The small molecule below binds the protein below.
Small molecule (SMILES): CC(C)CCC[C@@H](C)[C@H]1CC[C@H]2[C@@H]3CC=C4C[C@@H](O)CC[C@]4(C)[C@H]3CC[C@]12C

Sequence of chain 1.B:
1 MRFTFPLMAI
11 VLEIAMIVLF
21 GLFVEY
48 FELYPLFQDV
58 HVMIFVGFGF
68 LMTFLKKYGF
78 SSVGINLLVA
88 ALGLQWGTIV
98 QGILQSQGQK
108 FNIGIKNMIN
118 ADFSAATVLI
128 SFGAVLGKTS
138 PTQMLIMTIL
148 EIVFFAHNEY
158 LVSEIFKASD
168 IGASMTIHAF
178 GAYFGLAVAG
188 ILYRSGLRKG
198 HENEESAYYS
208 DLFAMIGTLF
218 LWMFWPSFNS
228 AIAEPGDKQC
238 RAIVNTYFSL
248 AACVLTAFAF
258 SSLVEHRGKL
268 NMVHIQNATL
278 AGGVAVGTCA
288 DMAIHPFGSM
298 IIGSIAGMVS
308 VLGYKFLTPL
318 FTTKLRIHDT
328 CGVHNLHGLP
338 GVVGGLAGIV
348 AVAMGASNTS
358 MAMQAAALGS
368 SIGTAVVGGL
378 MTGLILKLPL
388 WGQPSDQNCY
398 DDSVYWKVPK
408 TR

Binding-site contacts:
Ligand atom C6 contacts residue ALA353 of chain 1.B at 3.9 Å (hydrophobic).
Ligand atom C6 contacts residue ILE291 of chain 1.B at 4.3 Å (hydrophobic).
Ligand atom C9 contacts residue ILE291 of chain 1.B at 4.5 Å (hydrophobic).
Ligand atom O1 contacts residue HIS292 of chain 1.B at 3.0 Å (h-bond).
Ligand atom C12 contacts residue ILE298 of chain 1.B at 4.2 Å (hydrophobic).
Ligand atom C8 contacts residue MET351 of chain 1.B at 4.4 Å (hydrophobic).
Ligand atom C7 contacts residue ALA348 of chain 1.B at 3.8 Å (hydrophobic).
Ligand atom C2 contacts residue HIS292 of chain 1.B at 3.5 Å.
Ligand atom C25 contacts residue LEU343 of chain 1.B at 3.8 Å (hydrophobic).
Ligand atom C24 contacts residue VAL347 of chain 1.B at 4.2 Å (hydrophobic).
Ligand atom C14 contacts residue VAL347 of chain 1.B at 4.5 Å (hydrophobic).
Ligand atom C18 contacts residue VAL347 of chain 1.B at 3.7 Å (hydrophobic).
Ligand atom C21 contacts residue ILE298 of chain 1.B at 3.8 Å (hydrophobic).
Ligand atom O1 contacts residue ALA290 of chain 1.B at 4.2 Å.
Ligand atom C27 contacts residue VAL340 of chain 1.B at 3.7 Å (hydrophobic).
Ligand atom C24 contacts residue ALA344 of chain 1.B at 3.9 Å (hydrophobic).
Ligand atom C7 contacts residue ILE291 of chain 1.B at 4.2 Å (hydrophobic).
Ligand atom C1 contacts residue ILE291 of chain 1.B at 3.3 Å (hydrophobic).
Ligand atom C24 contacts residue LEU343 of chain 1.B at 3.9 Å (hydrophobic).
Ligand atom C3 contacts residue ILE291 of chain 1.B at 4.1 Å (hydrophobic).
Ligand atom C1 contacts residue PHE294 of chain 1.B at 3.6 Å (hydrophobic).
Ligand atom C4 contacts residue ALA290 of chain 1.B at 4.2 Å (hydrophobic).
Ligand atom C11 contacts residue GLY295 of chain 1.B at 4.4 Å.
Ligand atom C3 contacts residue HIS292 of chain 1.B at 3.6 Å.
Ligand atom C23 contacts residue VAL347 of chain 1.B at 4.2 Å (hydrophobic).
Ligand atom C15 contacts residue VAL347 of chain 1.B at 3.6 Å (hydrophobic).
Ligand atom C6 contacts residue ALA348 of chain 1.B at 4.4 Å (hydrophobic).
Ligand atom C15 contacts residue ALA344 of chain 1.B at 3.7 Å (hydrophobic).
Ligand atom C2 contacts residue ILE291 of chain 1.B at 3.9 Å (hydrophobic).
Ligand atom C16 contacts residue VAL347 of chain 1.B at 4.1 Å (hydrophobic).
Ligand atom C15 contacts residue ALA348 of chain 1.B at 4.1 Å (hydrophobic).
Ligand atom C2 contacts residue PHE294 of chain 1.B at 3.5 Å (hydrophobic).
Ligand atom C16 contacts residue ILE299 of chain 1.B at 4.2 Å (hydrophobic).
Ligand atom C16 contacts residue ALA344 of chain 1.B at 3.7 Å (hydrophobic).
Ligand atom C21 contacts residue ILE302 of chain 1.B at 3.7 Å (hydrophobic).
Ligand atom C10 contacts residue ILE291 of chain 1.B at 4.3 Å (hydrophobic).
Ligand atom C18 contacts residue MET351 of chain 1.B at 4.4 Å (hydrophobic).
Ligand atom C17 contacts residue ILE299 of chain 1.B at 4.3 Å (hydrophobic).
Ligand atom C19 contacts residue MET351 of chain 1.B at 4.1 Å (hydrophobic).
Ligand atom C3 contacts residue ALA290 of chain 1.B at 3.9 Å (hydrophobic).